Binding-site contacts:
Ligand atom CAE contacts residue TRP97 of chain 2.A at 3.5 Å (hydrophobic).
Ligand atom CAL contacts residue TRP225 of chain 2.A at 4.1 Å (hydrophobic).
Ligand atom CAF contacts residue TRP97 of chain 2.A at 4.3 Å (hydrophobic).
Ligand atom CAF contacts residue GLY427 of chain 2.A at 3.3 Å.
Ligand atom OAA contacts residue HIS48 of chain 2.A at 2.9 Å (h-bond).
Ligand atom CAE contacts residue GLY323 of chain 2.A at 3.9 Å.
Ligand atom CAD contacts residue PRO320 of chain 2.A at 3.7 Å (hydrophobic).
Ligand atom CAG contacts residue ILE49 of chain 2.A at 4.0 Å (hydrophobic).
Ligand atom CAG contacts residue TRP97 of chain 2.A at 4.2 Å (hydrophobic).
Ligand atom CAG contacts residue PRO320 of chain 2.A at 4.2 Å (hydrophobic).
Ligand atom CAD contacts residue TRP225 of chain 2.A at 4.3 Å (hydrophobic).
Ligand atom CAB contacts residue VAL253 of chain 2.A at 3.7 Å (hydrophobic).
Ligand atom CAI contacts residue TRP225 of chain 2.A at 3.9 Å (hydrophobic).
Ligand atom CAK contacts residue HIS48 of chain 2.A at 3.7 Å.
Ligand atom CAJ contacts residue MET321 of chain 2.A at 3.4 Å (hydrophobic).
Ligand atom OAA contacts residue MET223 of chain 2.A at 3.9 Å.
Ligand atom CAF contacts residue GLY322 of chain 2.A at 3.4 Å.
Ligand atom CAC contacts residue ALA240 of chain 2.A at 4.1 Å (hydrophobic).
Ligand atom CAH contacts residue MET223 of chain 2.A at 4.1 Å (hydrophobic).
Ligand atom CAE contacts residue PRO320 of chain 2.A at 3.8 Å (hydrophobic).
Ligand atom CAD contacts residue MET321 of chain 2.A at 4.3 Å (hydrophobic).
Ligand atom CAF contacts residue GLY323 of chain 2.A at 4.2 Å.
Ligand atom CAJ contacts residue PRO320 of chain 2.A at 3.7 Å (hydrophobic).
Ligand atom CAI contacts residue PRO320 of chain 2.A at 3.4 Å (hydrophobic).
Ligand atom CAK contacts residue PRO320 of chain 2.A at 4.3 Å (hydrophobic).
Ligand atom CAF contacts residue MET321 of chain 2.A at 3.8 Å (hydrophobic).
Ligand atom CAI contacts residue MET321 of chain 2.A at 3.5 Å (hydrophobic).
Ligand atom CAJ contacts residue TRP225 of chain 2.A at 4.3 Å (hydrophobic).
Ligand atom CAE contacts residue MET223 of chain 2.A at 4.0 Å (hydrophobic).
Ligand atom CAM contacts residue MET223 of chain 2.A at 4.1 Å (hydrophobic).
Ligand atom CAM contacts residue PRO320 of chain 2.A at 4.1 Å (hydrophobic).
Ligand atom CAL contacts residue PRO320 of chain 2.A at 4.0 Å (hydrophobic).
Ligand atom CAG contacts residue MET223 of chain 2.A at 3.6 Å (hydrophobic).
Ligand atom CAF contacts residue LEU428 of chain 2.A at 3.9 Å (hydrophobic).
Ligand atom CAF contacts residue PRO320 of chain 2.A at 3.5 Å (hydrophobic).
Ligand atom CAC contacts residue VAL253 of chain 2.A at 3.8 Å (hydrophobic).
Ligand atom CAE contacts residue GLY322 of chain 2.A at 3.9 Å.
Ligand atom CAE contacts residue GLY427 of chain 2.A at 4.0 Å.
Ligand atom CAG contacts residue HIS48 of chain 2.A at 3.7 Å.
Ligand atom CAK contacts residue MET223 of chain 2.A at 3.7 Å (hydrophobic).

Sequence of chain 2.A:
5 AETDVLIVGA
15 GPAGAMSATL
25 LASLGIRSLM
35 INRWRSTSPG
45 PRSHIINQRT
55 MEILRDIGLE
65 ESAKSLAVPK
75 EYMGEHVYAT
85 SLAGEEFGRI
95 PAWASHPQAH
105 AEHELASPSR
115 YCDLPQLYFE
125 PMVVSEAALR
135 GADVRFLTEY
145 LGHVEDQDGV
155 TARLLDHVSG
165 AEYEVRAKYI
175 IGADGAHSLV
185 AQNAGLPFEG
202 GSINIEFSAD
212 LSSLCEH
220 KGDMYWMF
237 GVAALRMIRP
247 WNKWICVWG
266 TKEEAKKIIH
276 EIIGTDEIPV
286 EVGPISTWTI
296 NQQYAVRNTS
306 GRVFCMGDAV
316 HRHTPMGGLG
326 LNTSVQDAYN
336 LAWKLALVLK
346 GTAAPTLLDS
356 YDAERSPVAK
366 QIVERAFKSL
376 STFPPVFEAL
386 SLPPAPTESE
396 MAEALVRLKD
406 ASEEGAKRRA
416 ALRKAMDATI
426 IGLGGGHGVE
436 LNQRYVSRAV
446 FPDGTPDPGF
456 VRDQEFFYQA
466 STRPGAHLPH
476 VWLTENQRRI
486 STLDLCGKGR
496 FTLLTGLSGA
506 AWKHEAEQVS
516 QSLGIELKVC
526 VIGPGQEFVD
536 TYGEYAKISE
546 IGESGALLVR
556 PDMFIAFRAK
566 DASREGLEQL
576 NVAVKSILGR

This protein binds this small molecule.
Small molecule (SMILES): Oc1ccccc1-c1ccccc1